Sequence of chain 36.E:
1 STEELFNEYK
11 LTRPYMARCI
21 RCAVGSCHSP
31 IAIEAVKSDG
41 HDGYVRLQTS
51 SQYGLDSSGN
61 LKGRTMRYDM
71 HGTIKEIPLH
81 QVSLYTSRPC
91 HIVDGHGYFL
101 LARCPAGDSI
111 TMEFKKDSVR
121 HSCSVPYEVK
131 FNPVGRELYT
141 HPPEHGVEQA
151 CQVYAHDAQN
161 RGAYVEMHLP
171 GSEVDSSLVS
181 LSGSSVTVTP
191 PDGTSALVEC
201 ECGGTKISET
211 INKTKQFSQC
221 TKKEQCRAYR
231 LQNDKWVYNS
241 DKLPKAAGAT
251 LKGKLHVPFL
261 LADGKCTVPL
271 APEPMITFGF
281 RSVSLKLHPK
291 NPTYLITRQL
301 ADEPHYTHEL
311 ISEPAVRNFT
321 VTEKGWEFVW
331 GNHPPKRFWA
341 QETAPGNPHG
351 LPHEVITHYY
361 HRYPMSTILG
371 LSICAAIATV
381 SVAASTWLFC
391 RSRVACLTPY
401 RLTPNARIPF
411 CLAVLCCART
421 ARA

Binding-site contacts:
Ligand atom O5 contacts residue SER284 of chain 36.E at 4.4 Å.
Ligand atom C5 contacts residue SER284 of chain 36.E at 4.5 Å.
Ligand atom O6 contacts residue ASN318 of chain 36.E at 3.3 Å.
Ligand atom O4 contacts residue ASN318 of chain 36.E at 4.4 Å.
Ligand atom C6 contacts residue ASN318 of chain 36.E at 3.3 Å.
Ligand atom C6 contacts residue SER284 of chain 36.E at 3.2 Å.
Ligand atom O6 contacts residue SER284 of chain 36.E at 2.9 Å (h-bond).

The small molecule below binds the protein below.
Small molecule (SMILES): CC(=O)N[C@@H]1[C@@H](O)[C@H](O)[C@@H](CO)O[C@H]1O